Binding-site contacts:
Ligand atom OAC contacts residue ASN436 of chain 1.A at 2.9 Å (h-bond).
Ligand atom CBD contacts residue PHE439 of chain 1.F at 3.8 Å (hydrophobic).
Ligand atom CAJ contacts residue PHE439 of chain 1.A at 3.9 Å (hydrophobic).
Ligand atom CAW contacts residue VAL546 of chain 1.A at 4.0 Å (hydrophobic).
Ligand atom CAM contacts residue VAL546 of chain 1.F at 3.1 Å (hydrophobic).
Ligand atom OAE contacts residue THR435 of chain 1.F at 3.6 Å.
Ligand atom CAH contacts residue ASN436 of chain 1.F at 4.0 Å.
Ligand atom CAG contacts residue VAL546 of chain 1.A at 3.8 Å (hydrophobic).
Ligand atom CAN contacts residue THR542 of chain 1.F at 4.0 Å.
Ligand atom OAC contacts residue VAL546 of chain 1.F at 4.0 Å.
Ligand atom OAA contacts residue MET549 of chain 1.A at 3.5 Å.
Ligand atom CAL contacts residue THR542 of chain 1.F at 3.4 Å.
Ligand atom CBE contacts residue PHE439 of chain 1.A at 4.1 Å (hydrophobic).
Ligand atom OAF contacts residue THR542 of chain 1.A at 3.9 Å.
Ligand atom NAS contacts residue PHE439 of chain 1.A at 3.7 Å.
Ligand atom CBF contacts residue PHE439 of chain 1.A at 3.8 Å (hydrophobic).
Ligand atom OAD contacts residue THR542 of chain 1.F at 3.1 Å.
Ligand atom CAR contacts residue PHE439 of chain 1.A at 3.8 Å (hydrophobic).
Ligand atom CAK contacts residue VAL546 of chain 1.F at 3.6 Å (hydrophobic).
Ligand atom CAI contacts residue VAL546 of chain 1.F at 4.0 Å (hydrophobic).
Ligand atom CAG contacts residue ASN436 of chain 1.F at 4.0 Å.
Ligand atom CBF contacts residue PHE439 of chain 1.F at 4.0 Å (hydrophobic).
Ligand atom CAM contacts residue ASN436 of chain 1.A at 3.5 Å.
Ligand atom NAS contacts residue ASN436 of chain 1.A at 3.5 Å (h-bond).
Ligand atom NAT contacts residue THR542 of chain 1.F at 3.8 Å.
Ligand atom CAO contacts residue THR435 of chain 1.A at 3.8 Å.
Ligand atom CAO contacts residue PHE439 of chain 1.A at 4.1 Å (hydrophobic).
Ligand atom CAH contacts residue VAL546 of chain 1.A at 3.8 Å (hydrophobic).
Ligand atom NAU contacts residue MET549 of chain 1.F at 3.1 Å.
Ligand atom CBB contacts residue PHE439 of chain 1.F at 3.9 Å (hydrophobic).
Ligand atom CAI contacts residue PHE439 of chain 1.A at 4.0 Å (hydrophobic).
Ligand atom CAX contacts residue VAL546 of chain 1.A at 3.9 Å (hydrophobic).
Ligand atom OAE contacts residue PHE432 of chain 1.F at 3.9 Å.
Ligand atom CAQ contacts residue MET549 of chain 1.F at 3.4 Å (hydrophobic).
Ligand atom CAZ contacts residue PHE439 of chain 1.A at 3.8 Å (hydrophobic).
Ligand atom OAF contacts residue PHE439 of chain 1.F at 4.0 Å.
Ligand atom CAX contacts residue PHE439 of chain 1.F at 3.8 Å (hydrophobic).
Ligand atom OAA contacts residue MET549 of chain 1.F at 3.3 Å.
Ligand atom CAK contacts residue ASN436 of chain 1.A at 3.5 Å.
Ligand atom CAP contacts residue THR542 of chain 1.F at 4.0 Å.

Sequence of chain 1.F:
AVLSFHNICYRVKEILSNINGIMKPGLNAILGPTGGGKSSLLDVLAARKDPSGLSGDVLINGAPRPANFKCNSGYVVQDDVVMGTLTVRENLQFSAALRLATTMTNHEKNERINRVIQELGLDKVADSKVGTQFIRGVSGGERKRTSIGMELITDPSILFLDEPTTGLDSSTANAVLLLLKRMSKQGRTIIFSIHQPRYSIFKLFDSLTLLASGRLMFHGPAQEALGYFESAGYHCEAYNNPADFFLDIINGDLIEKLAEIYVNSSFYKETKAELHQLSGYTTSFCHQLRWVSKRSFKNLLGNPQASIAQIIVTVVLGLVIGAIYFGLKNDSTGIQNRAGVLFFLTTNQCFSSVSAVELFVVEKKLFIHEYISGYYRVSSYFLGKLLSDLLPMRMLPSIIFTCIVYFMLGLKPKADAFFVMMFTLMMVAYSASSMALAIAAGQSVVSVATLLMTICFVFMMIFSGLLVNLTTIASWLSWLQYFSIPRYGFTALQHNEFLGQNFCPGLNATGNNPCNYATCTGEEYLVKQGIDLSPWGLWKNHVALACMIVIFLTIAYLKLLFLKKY

A small-molecule ligand and the protein it binds are described below.
Small molecule (SMILES): O=C1c2c(O)ccc(O)c2C(=O)c2c(NCCNCCO)ccc(NCCNCCO)c21

Sequence of chain 1.A:
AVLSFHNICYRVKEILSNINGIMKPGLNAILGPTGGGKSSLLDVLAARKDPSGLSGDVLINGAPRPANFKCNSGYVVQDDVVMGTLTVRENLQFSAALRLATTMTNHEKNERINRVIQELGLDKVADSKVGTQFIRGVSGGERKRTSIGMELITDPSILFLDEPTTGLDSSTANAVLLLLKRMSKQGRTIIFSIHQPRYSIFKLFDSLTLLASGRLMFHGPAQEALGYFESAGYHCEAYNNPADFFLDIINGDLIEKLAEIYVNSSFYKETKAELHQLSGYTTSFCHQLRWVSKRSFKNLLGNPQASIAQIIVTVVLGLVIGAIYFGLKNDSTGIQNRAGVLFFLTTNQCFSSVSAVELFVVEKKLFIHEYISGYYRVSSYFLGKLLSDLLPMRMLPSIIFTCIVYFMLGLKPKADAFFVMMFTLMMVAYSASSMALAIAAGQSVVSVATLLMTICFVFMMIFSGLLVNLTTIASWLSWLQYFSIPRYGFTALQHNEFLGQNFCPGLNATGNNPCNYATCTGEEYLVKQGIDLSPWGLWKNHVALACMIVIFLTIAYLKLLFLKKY